Sequence of chain 1.C:
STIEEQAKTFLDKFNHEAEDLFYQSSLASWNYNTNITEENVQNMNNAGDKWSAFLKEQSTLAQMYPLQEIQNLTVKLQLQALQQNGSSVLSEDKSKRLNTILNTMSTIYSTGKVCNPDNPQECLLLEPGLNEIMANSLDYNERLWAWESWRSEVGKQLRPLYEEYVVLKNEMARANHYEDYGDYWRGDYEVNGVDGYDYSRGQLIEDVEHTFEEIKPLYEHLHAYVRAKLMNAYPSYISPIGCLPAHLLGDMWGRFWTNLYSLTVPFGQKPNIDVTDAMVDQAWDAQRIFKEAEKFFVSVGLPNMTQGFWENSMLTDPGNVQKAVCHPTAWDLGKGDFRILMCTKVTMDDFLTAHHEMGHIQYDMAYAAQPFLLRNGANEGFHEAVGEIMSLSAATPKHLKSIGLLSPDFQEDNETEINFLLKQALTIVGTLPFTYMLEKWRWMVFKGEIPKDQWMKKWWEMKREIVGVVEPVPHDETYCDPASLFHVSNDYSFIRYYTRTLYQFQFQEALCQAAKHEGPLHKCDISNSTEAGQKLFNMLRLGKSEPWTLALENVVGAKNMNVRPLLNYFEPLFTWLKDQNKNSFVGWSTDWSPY

Binding-site contacts:
Ligand atom O3 contacts residue SER420 of chain 1.C at 2.9 Å (h-bond).
Ligand atom N2 contacts residue SER420 of chain 1.C at 3.9 Å.
Ligand atom C8 contacts residue SER545 of chain 1.C at 3.7 Å.
Ligand atom C8 contacts residue LYS313 of chain 1.C at 3.7 Å.
Ligand atom N2 contacts residue SER545 of chain 1.C at 4.2 Å.
Ligand atom C7 contacts residue SER317 of chain 1.C at 3.6 Å.
Ligand atom C8 contacts residue SER317 of chain 1.C at 3.5 Å.
Ligand atom O7 contacts residue ASN546 of chain 1.C at 3.8 Å.
Ligand atom O7 contacts residue LYS313 of chain 1.C at 4.4 Å.
Ligand atom C3 contacts residue SER420 of chain 1.C at 3.5 Å.
Ligand atom C8 contacts residue PHE314 of chain 1.C at 3.9 Å (hydrophobic).
Ligand atom N2 contacts residue ASN546 of chain 1.C at 3.0 Å (h-bond).
Ligand atom O5 contacts residue ASN546 of chain 1.C at 2.4 Å (h-bond).
Ligand atom C4 contacts residue ASN546 of chain 1.C at 4.2 Å.
Ligand atom C5 contacts residue ASN546 of chain 1.C at 3.7 Å.
Ligand atom C2 contacts residue SER420 of chain 1.C at 3.4 Å.
Ligand atom C7 contacts residue SER545 of chain 1.C at 4.4 Å.
Ligand atom C4 contacts residue SER420 of chain 1.C at 3.9 Å.
Ligand atom O7 contacts residue SER317 of chain 1.C at 3.0 Å (h-bond).
Ligand atom C7 contacts residue ASN546 of chain 1.C at 3.6 Å.
Ligand atom C1 contacts residue ASN546 of chain 1.C at 1.4 Å.
Ligand atom C3 contacts residue ASN546 of chain 1.C at 3.8 Å.
Ligand atom C2 contacts residue ASN546 of chain 1.C at 2.5 Å.

A protein and the small-molecule ligand that binds it are described below.
Small molecule (SMILES): CC(=O)N[C@@H]1[C@@H](O)[C@H](O)[C@@H](CO)O[C@H]1O